Binding-site contacts:
Ligand atom C07 contacts residue HEM1 of chain 1.C at 3.6 Å.
Ligand atom C02 contacts residue PRO298 of chain 1.A at 3.7 Å (hydrophobic).
Ligand atom C04 contacts residue PRO298 of chain 1.A at 3.8 Å (hydrophobic).
Ligand atom C08 contacts residue VAL300 of chain 1.A at 3.8 Å (hydrophobic).
Ligand atom C14 contacts residue HEM1 of chain 1.C at 3.8 Å.
Ligand atom C09 contacts residue HEM1 of chain 1.C at 3.4 Å.
Ligand atom C13 contacts residue HEM1 of chain 1.C at 3.8 Å.
Ligand atom C27 contacts residue TYR439 of chain 1.A at 3.7 Å (hydrophobic).
Ligand atom N01 contacts residue GLU325 of chain 1.A at 2.5 Å (salt-bridge).
Ligand atom C25 contacts residue ASN302 of chain 1.A at 3.6 Å.
Ligand atom C12 contacts residue HEM1 of chain 1.C at 3.4 Å.
Ligand atom C02 contacts residue HEM1 of chain 1.C at 3.8 Å.
Ligand atom C02 contacts residue GLU325 of chain 1.A at 3.4 Å.
Ligand atom N02 contacts residue GLU325 of chain 1.A at 2.8 Å (salt-bridge).
Ligand atom C13 contacts residue VAL300 of chain 1.A at 3.6 Å (hydrophobic).
Ligand atom C17 contacts residue TYR439 of chain 1.A at 3.7 Å (hydrophobic).
Ligand atom C27 contacts residue ASN302 of chain 1.A at 3.2 Å.
Ligand atom C17 contacts residue HEM1 of chain 1.C at 3.7 Å.
Ligand atom C05 contacts residue VAL300 of chain 1.A at 3.6 Å (hydrophobic).
Ligand atom C25 contacts residue TYR439 of chain 1.A at 3.0 Å (hydrophobic).
Ligand atom C24 contacts residue ASN302 of chain 1.A at 3.4 Å.
Ligand atom C11 contacts residue ACT1 of chain 1.D at 3.8 Å.
Ligand atom C18 contacts residue HEM1 of chain 1.C at 3.6 Å.
Ligand atom C03 contacts residue HEM1 of chain 1.C at 3.5 Å.
Ligand atom C03 contacts residue PRO298 of chain 1.A at 3.9 Å (hydrophobic).
Ligand atom C07 contacts residue GLY319 of chain 1.A at 3.6 Å.
Ligand atom C18 contacts residue TYR439 of chain 1.A at 3.2 Å (hydrophobic).
Ligand atom C08 contacts residue GLU325 of chain 1.A at 3.5 Å.
Ligand atom C07 contacts residue PRO298 of chain 1.A at 3.6 Å (hydrophobic).
Ligand atom C24 contacts residue TYR439 of chain 1.A at 3.5 Å (hydrophobic).
Ligand atom C06 contacts residue GLU325 of chain 1.A at 3.4 Å.
Ligand atom N02 contacts residue HEM1 of chain 1.C at 3.6 Å.
Ligand atom C14 contacts residue VAL300 of chain 1.A at 3.7 Å (hydrophobic).
Ligand atom C09 contacts residue VAL300 of chain 1.A at 3.7 Å (hydrophobic).
Ligand atom C26 contacts residue TYR439 of chain 1.A at 3.3 Å (hydrophobic).
Ligand atom C07 contacts residue PHE317 of chain 1.A at 3.6 Å (hydrophobic).
Ligand atom C02 contacts residue TRP320 of chain 1.A at 3.7 Å (hydrophobic).
Ligand atom N02 contacts residue TRP320 of chain 1.A at 2.7 Å (h-bond).
Ligand atom N02 contacts residue TYR321 of chain 1.A at 3.5 Å.
Ligand atom C27 contacts residue GLN440 of chain 1.A at 3.6 Å.

The protein below binds the small molecule below.
Small molecule (SMILES): Cc1cc(N)nc(CCc2cccc(CCc3cc(C)nc(N)c3)c2)c1

Sequence of chain 1.A:
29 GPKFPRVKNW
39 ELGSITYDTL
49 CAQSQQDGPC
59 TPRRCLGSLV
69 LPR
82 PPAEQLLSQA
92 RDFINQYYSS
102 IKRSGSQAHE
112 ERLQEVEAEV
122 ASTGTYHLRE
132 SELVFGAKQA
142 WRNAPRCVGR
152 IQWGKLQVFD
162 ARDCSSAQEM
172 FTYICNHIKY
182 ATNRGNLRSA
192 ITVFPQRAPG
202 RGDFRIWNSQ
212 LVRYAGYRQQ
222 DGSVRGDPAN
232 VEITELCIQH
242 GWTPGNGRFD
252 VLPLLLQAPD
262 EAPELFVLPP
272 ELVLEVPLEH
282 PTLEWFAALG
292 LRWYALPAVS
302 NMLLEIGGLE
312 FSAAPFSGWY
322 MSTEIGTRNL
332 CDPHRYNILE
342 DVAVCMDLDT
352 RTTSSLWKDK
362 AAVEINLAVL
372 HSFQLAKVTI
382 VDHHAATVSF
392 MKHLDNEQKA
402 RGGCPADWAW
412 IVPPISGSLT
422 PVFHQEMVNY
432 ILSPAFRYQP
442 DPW